Sequence of chain 1.A:
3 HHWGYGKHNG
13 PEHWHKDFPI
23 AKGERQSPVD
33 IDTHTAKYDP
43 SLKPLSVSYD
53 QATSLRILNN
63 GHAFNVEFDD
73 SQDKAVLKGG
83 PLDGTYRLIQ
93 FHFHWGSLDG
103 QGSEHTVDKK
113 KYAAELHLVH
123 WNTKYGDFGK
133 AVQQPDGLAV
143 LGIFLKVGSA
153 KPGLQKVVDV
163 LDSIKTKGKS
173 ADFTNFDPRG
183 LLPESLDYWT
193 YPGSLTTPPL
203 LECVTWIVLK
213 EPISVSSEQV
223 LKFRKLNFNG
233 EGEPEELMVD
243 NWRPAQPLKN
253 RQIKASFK

A protein and the small-molecule ligand that binds it are described below.
Small molecule (SMILES): NS(=O)(=O)c1ccc(CCN(Cc2ccco2)C(=O)CN(CCC(=O)O)CCc2ccccc2)cc1

Binding-site contacts:
Ligand atom O36 contacts residue HIS4 of chain 1.A at 4.1 Å.
Ligand atom O31 contacts residue TRP16 of chain 1.A at 3.2 Å.
Ligand atom C26 contacts residue HIS10 of chain 1.A at 3.5 Å.
Ligand atom O32 contacts residue HIS15 of chain 1.A at 2.9 Å (h-bond).
Ligand atom C05 contacts residue ASP19 of chain 1.A at 3.6 Å.
Ligand atom O35 contacts residue HIS4 of chain 1.A at 3.5 Å.
Ligand atom O36 contacts residue ASN11 of chain 1.A at 3.6 Å (h-bond).
Ligand atom N33 contacts residue ASP19 of chain 1.A at 3.4 Å (salt-bridge).
Ligand atom C28 contacts residue HIS10 of chain 1.A at 3.8 Å.
Ligand atom C01 contacts residue ASN11 of chain 1.A at 3.9 Å.
Ligand atom O32 contacts residue TRP16 of chain 1.A at 3.7 Å.
Ligand atom O31 contacts residue HIS15 of chain 1.A at 3.6 Å.
Ligand atom N33 contacts residue PHE20 of chain 1.A at 3.5 Å.
Ligand atom C04 contacts residue HIS4 of chain 1.A at 3.8 Å.
Ligand atom C27 contacts residue HIS10 of chain 1.A at 3.8 Å.
Ligand atom O29 contacts residue HIS10 of chain 1.A at 3.7 Å.
Ligand atom C16 contacts residue HIS4 of chain 1.A at 3.1 Å.
Ligand atom C14 contacts residue HIS10 of chain 1.A at 3.5 Å.
Ligand atom C01 contacts residue HIS10 of chain 1.A at 4.1 Å.
Ligand atom C01 contacts residue HIS15 of chain 1.A at 4.0 Å.
Ligand atom C13 contacts residue HIS4 of chain 1.A at 4.2 Å.
Ligand atom C11 contacts residue HIS10 of chain 1.A at 4.1 Å.
Ligand atom C06 contacts residue ASP19 of chain 1.A at 3.7 Å.
Ligand atom S30 contacts residue ASP19 of chain 1.A at 3.5 Å (salt-bridge).
Ligand atom C27 contacts residue ASN11 of chain 1.A at 3.9 Å.
Ligand atom N15 contacts residue HIS4 of chain 1.A at 4.0 Å.
Ligand atom O32 contacts residue LYS18 of chain 1.A at 4.2 Å.
Ligand atom C34 contacts residue HIS4 of chain 1.A at 4.0 Å.
Ligand atom O32 contacts residue ASP19 of chain 1.A at 2.8 Å (salt-bridge).
Ligand atom O31 contacts residue TRP5 of chain 1.A at 3.5 Å.
Ligand atom C02 contacts residue ASN11 of chain 1.A at 3.9 Å.
Ligand atom N33 contacts residue TRP5 of chain 1.A at 3.5 Å.
Ligand atom C02 contacts residue HIS10 of chain 1.A at 3.5 Å.
Ligand atom C26 contacts residue ASN11 of chain 1.A at 3.6 Å.
Ligand atom C18 contacts residue HIS4 of chain 1.A at 3.7 Å.
Ligand atom C05 contacts residue HIS4 of chain 1.A at 4.2 Å.
Ligand atom C25 contacts residue HIS4 of chain 1.A at 3.6 Å.
Ligand atom S30 contacts residue HIS15 of chain 1.A at 3.9 Å.
Ligand atom S30 contacts residue TRP5 of chain 1.A at 4.0 Å.
Ligand atom O31 contacts residue ASN11 of chain 1.A at 3.7 Å.